The protein below binds the small molecule below.
Small molecule (SMILES): CC(=O)N[C@@H]1[C@@H](O)[C@H](O)[C@@H](CO)O[C@H]1O

Binding-site contacts:
Ligand atom C4 contacts residue ASN234 of chain 1.B at 4.2 Å.
Ligand atom N2 contacts residue ASN234 of chain 1.B at 3.0 Å (h-bond).
Ligand atom C8 contacts residue GLY232 of chain 1.B at 4.0 Å.
Ligand atom C7 contacts residue ASN234 of chain 1.B at 4.1 Å.
Ligand atom C1 contacts residue ASN234 of chain 1.B at 1.4 Å.
Ligand atom C3 contacts residue ASN234 of chain 1.B at 3.8 Å.
Ligand atom O5 contacts residue ASN234 of chain 1.B at 2.3 Å (h-bond).
Ligand atom C5 contacts residue ASN234 of chain 1.B at 3.6 Å.
Ligand atom C2 contacts residue ASN234 of chain 1.B at 2.5 Å.
Ligand atom C8 contacts residue ASN234 of chain 1.B at 4.5 Å.

Sequence of chain 1.B:
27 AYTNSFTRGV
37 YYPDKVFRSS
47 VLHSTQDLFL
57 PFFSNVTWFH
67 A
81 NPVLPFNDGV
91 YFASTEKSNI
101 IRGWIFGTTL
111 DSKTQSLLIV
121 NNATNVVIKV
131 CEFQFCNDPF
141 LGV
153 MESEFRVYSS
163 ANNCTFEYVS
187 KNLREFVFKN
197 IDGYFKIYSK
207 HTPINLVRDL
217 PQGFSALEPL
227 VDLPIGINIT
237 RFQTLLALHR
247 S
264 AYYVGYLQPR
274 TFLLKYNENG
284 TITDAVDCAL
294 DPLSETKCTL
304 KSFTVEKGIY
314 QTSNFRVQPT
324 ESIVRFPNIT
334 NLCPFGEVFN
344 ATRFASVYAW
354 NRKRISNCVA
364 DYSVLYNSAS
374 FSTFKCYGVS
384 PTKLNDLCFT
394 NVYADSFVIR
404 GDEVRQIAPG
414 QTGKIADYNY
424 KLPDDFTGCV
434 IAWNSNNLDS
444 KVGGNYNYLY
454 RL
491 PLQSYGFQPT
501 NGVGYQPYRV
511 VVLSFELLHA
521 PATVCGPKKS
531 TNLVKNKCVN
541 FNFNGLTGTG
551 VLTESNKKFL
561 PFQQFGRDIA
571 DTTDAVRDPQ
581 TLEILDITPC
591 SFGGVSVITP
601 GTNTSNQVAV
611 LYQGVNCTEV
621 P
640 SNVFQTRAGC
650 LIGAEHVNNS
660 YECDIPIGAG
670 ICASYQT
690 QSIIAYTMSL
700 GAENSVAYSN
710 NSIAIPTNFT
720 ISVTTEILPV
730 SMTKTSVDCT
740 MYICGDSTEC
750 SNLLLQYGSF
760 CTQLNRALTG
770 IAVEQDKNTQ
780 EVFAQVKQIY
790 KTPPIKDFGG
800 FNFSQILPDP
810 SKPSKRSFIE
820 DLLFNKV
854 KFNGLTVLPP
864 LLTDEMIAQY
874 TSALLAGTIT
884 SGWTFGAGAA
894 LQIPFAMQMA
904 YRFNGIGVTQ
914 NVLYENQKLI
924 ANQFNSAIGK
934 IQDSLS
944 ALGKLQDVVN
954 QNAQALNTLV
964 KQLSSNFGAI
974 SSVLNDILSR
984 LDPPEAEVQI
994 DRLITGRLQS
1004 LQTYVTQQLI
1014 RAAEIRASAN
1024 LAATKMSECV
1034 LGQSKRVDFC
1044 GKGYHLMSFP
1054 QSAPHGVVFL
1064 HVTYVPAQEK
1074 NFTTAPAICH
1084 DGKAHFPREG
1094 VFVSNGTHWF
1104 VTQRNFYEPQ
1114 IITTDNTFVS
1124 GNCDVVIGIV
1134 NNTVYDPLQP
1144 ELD